Sequence of chain 1.Q:
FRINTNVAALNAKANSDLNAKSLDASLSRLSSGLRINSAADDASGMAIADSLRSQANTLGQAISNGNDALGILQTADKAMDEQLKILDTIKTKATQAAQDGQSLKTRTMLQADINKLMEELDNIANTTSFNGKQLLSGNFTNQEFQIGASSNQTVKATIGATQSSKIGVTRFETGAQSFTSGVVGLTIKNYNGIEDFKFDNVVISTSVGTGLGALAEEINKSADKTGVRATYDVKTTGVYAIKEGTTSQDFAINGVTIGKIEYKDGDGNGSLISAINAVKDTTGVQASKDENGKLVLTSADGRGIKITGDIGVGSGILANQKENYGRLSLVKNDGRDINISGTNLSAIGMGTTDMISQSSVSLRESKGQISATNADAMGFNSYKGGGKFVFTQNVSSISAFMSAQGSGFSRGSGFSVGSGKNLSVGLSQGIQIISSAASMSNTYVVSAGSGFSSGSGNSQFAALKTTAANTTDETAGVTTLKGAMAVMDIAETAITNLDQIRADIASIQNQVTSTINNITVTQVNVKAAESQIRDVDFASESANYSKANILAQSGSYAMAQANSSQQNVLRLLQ

Binding-site contacts:
Ligand atom C5 contacts residue P8E1 of chain 1.NK at 4.1 Å.
Ligand atom C1 contacts residue P8E1 of chain 1.QK at 4.3 Å.
Ligand atom C3 contacts residue P8E1 of chain 1.NK at 4.0 Å.
Ligand atom O8 contacts residue P8E1 of chain 1.NK at 4.4 Å.
Ligand atom C3 contacts residue ALA402 of chain 1.Q at 4.1 Å (hydrophobic).
Ligand atom C2 contacts residue SER401 of chain 1.Q at 1.5 Å.
Ligand atom O6 contacts residue P8E1 of chain 1.QK at 4.2 Å.
Ligand atom C2 contacts residue ALA402 of chain 1.Q at 4.2 Å (hydrophobic).
Ligand atom C1 contacts residue SER401 of chain 1.Q at 2.5 Å.
Ligand atom C9 contacts residue P8E1 of chain 1.QK at 4.0 Å.
Ligand atom O1B contacts residue SER399 of chain 1.Q at 3.0 Å (h-bond).
Ligand atom C6 contacts residue SER401 of chain 1.Q at 2.9 Å.
Ligand atom O8 contacts residue SER401 of chain 1.Q at 3.3 Å (h-bond).
Ligand atom C3 contacts residue SER399 of chain 1.Q at 4.2 Å.
Ligand atom C9 contacts residue SER401 of chain 1.Q at 4.4 Å.
Ligand atom N5 contacts residue SER401 of chain 1.Q at 4.4 Å.
Ligand atom O1A contacts residue SER401 of chain 1.Q at 3.2 Å.
Ligand atom C5 contacts residue SER401 of chain 1.Q at 3.8 Å.
Ligand atom O1A contacts residue P8E1 of chain 1.QK at 3.2 Å.
Ligand atom C6 contacts residue P8E1 of chain 1.NK at 3.9 Å.
Ligand atom C9 contacts residue VAL419 of chain 1.Q at 3.8 Å (hydrophobic).
Ligand atom C8 contacts residue SER401 of chain 1.Q at 4.1 Å.
Ligand atom C7 contacts residue SER401 of chain 1.Q at 4.0 Å.
Ligand atom O6 contacts residue SER401 of chain 1.Q at 1.8 Å (h-bond).
Ligand atom O1B contacts residue SER401 of chain 1.Q at 3.2 Å.
Ligand atom C1 contacts residue SER399 of chain 1.Q at 3.7 Å.
Ligand atom C2 contacts residue SER399 of chain 1.Q at 4.1 Å.
Ligand atom C4 contacts residue P8E1 of chain 1.NK at 4.0 Å.
Ligand atom C4 contacts residue SER401 of chain 1.Q at 3.6 Å.
Ligand atom C3 contacts residue SER401 of chain 1.Q at 2.4 Å.

A small-molecule ligand and the protein it binds are described below.
Small molecule (SMILES): C[C@H](O)[C@H](N)[C@@H]1O[C@](O)(C(=O)O)C[C@H](O)[C@@H]1N